Sequence of chain 2.B:
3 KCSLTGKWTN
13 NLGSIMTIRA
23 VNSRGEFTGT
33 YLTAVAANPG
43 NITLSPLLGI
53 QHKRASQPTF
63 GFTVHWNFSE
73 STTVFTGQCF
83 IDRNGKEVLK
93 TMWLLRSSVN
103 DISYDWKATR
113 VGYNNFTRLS

A small-molecule ligand and the protein it binds are described below.
Small molecule (SMILES): O=C(CCCC[C@@H]1SC[C@@H]2NC(=O)N[C@@H]21)Nc1ccc([N+](=O)[O-])cc1

Binding-site contacts:
Ligand atom C20 contacts residue SER99 of chain 2.B at 3.6 Å.
Ligand atom C22 contacts residue SER99 of chain 2.B at 3.4 Å.
Ligand atom C5 contacts residue TRP95 of chain 2.B at 3.7 Å (hydrophobic).
Ligand atom O2 contacts residue ALA39 of chain 2.B at 3.0 Å (h-bond).
Ligand atom C6 contacts residue TRP95 of chain 2.B at 3.2 Å (hydrophobic).
Ligand atom O2 contacts residue ALA38 of chain 2.B at 3.2 Å.
Ligand atom C24 contacts residue ARG112 of chain 2.B at 3.6 Å.
Ligand atom C4 contacts residue TRP108 of chain 1.A at 3.8 Å (hydrophobic).
Ligand atom C7 contacts residue VAL37 of chain 2.B at 3.5 Å (hydrophobic).
Ligand atom N1 contacts residue LEU14 of chain 2.B at 3.8 Å.
Ligand atom C9 contacts residue TRP68 of chain 2.B at 3.6 Å (hydrophobic).
Ligand atom C22 contacts residue ARG112 of chain 2.B at 3.3 Å.
Ligand atom C2 contacts residue TRP108 of chain 1.A at 3.6 Å (hydrophobic).
Ligand atom C5 contacts residue ASN116 of chain 2.B at 3.8 Å.
Ligand atom O3 contacts residue ASN12 of chain 2.B at 3.0 Å (h-bond).
Ligand atom S1 contacts residue TRP68 of chain 2.B at 3.6 Å.
Ligand atom C24 contacts residue ALA39 of chain 2.B at 3.6 Å (hydrophobic).
Ligand atom C3 contacts residue TYR33 of chain 2.B at 3.5 Å (hydrophobic).
Ligand atom C21 contacts residue SER99 of chain 2.B at 3.1 Å.
Ligand atom N25 contacts residue ARG112 of chain 2.B at 3.5 Å (salt-bridge).
Ligand atom C18 contacts residue SER73 of chain 2.B at 3.5 Å.
Ligand atom C3 contacts residue ASN116 of chain 2.B at 3.8 Å.
Ligand atom C23 contacts residue ALA39 of chain 2.B at 3.4 Å (hydrophobic).
Ligand atom C1 contacts residue SER73 of chain 2.B at 3.7 Å.
Ligand atom O3 contacts residue SER16 of chain 2.B at 2.7 Å (h-bond).
Ligand atom C20 contacts residue SER73 of chain 2.B at 3.4 Å.
Ligand atom N1 contacts residue ASN116 of chain 2.B at 2.8 Å (h-bond).
Ligand atom C23 contacts residue ARG112 of chain 2.B at 2.9 Å.
Ligand atom C10 contacts residue SER73 of chain 2.B at 3.7 Å.
Ligand atom N17 contacts residue SER73 of chain 2.B at 2.9 Å (h-bond).
Ligand atom C8 contacts residue TRP68 of chain 2.B at 3.7 Å (hydrophobic).
Ligand atom C3 contacts residue SER16 of chain 2.B at 3.6 Å.
Ligand atom N2 contacts residue VAL37 of chain 2.B at 3.7 Å.
Ligand atom C20 contacts residue SER71 of chain 2.B at 3.6 Å.
Ligand atom C7 contacts residue THR35 of chain 2.B at 3.4 Å.
Ligand atom N2 contacts residue THR35 of chain 2.B at 3.0 Å (h-bond).
Ligand atom C10 contacts residue TRP68 of chain 2.B at 3.7 Å (hydrophobic).
Ligand atom O27 contacts residue ARG112 of chain 2.B at 3.0 Å (salt-bridge).
Ligand atom S1 contacts residue THR75 of chain 2.B at 3.4 Å (h-bond).
Ligand atom O3 contacts residue TYR33 of chain 2.B at 2.7 Å (h-bond).

Sequence of chain 1.A:
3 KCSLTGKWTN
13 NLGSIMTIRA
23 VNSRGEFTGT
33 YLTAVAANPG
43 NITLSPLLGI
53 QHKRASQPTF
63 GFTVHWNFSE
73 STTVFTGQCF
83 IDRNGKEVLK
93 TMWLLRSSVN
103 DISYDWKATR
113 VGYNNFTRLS